Sequence of chain 1.A:
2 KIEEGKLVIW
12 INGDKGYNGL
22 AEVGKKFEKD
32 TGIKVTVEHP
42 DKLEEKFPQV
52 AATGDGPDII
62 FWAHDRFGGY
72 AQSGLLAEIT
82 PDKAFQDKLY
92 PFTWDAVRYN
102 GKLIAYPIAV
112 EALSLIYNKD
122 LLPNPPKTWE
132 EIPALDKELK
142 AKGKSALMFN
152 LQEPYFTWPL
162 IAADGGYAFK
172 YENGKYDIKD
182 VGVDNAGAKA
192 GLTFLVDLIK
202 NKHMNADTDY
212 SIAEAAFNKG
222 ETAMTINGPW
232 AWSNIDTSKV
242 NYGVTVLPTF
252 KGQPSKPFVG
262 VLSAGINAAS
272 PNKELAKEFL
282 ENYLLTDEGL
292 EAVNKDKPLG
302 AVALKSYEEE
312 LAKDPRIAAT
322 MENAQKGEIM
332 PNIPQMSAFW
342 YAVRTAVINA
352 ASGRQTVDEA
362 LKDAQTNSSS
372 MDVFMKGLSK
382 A

A small-molecule ligand and the protein it binds are described below.
Small molecule (SMILES): OC[C@H]1O[C@H](O[C@H]2[C@H](O)[C@@H](O)[C@@H](O)O[C@@H]2CO)[C@H](O)[C@@H](O)[C@@H]1O

Binding-site contacts:
Ligand atom C6 contacts residue PHE157 of chain 1.A at 3.9 Å (hydrophobic).
Ligand atom O6 contacts residue PRO155 of chain 1.A at 3.4 Å.
Ligand atom C2 contacts residue GLU112 of chain 1.A at 3.4 Å.
Ligand atom C2 contacts residue ASP66 of chain 1.A at 3.4 Å.
Ligand atom C3 contacts residue TRP63 of chain 1.A at 3.6 Å (hydrophobic).
Ligand atom C6 contacts residue TYR156 of chain 1.A at 3.8 Å (hydrophobic).
Ligand atom O2 contacts residue LYS16 of chain 1.A at 2.7 Å (salt-bridge).
Ligand atom C1 contacts residue TYR156 of chain 1.A at 3.5 Å (hydrophobic).
Ligand atom C4 contacts residue TYR156 of chain 1.A at 3.9 Å (hydrophobic).
Ligand atom O1 contacts residue ASN13 of chain 1.A at 3.6 Å (h-bond).
Ligand atom O5 contacts residue TYR156 of chain 1.A at 3.2 Å.
Ligand atom O3 contacts residue ASP66 of chain 1.A at 2.7 Å (salt-bridge).
Ligand atom O5 contacts residue TRP341 of chain 1.A at 4.0 Å.
Ligand atom O2 contacts residue TRP63 of chain 1.A at 3.5 Å (h-bond).
Ligand atom O1 contacts residue ASP15 of chain 1.A at 3.1 Å (salt-bridge).
Ligand atom C6 contacts residue GLU154 of chain 1.A at 3.4 Å.
Ligand atom C6 contacts residue PRO155 of chain 1.A at 3.8 Å (hydrophobic).
Ligand atom C2 contacts residue TRP231 of chain 1.A at 4.0 Å (hydrophobic).
Ligand atom O2 contacts residue ALA64 of chain 1.A at 3.3 Å.
Ligand atom O3 contacts residue ALA64 of chain 1.A at 3.3 Å.
Ligand atom O6 contacts residue PHE157 of chain 1.A at 3.9 Å.
Ligand atom C3 contacts residue ASP66 of chain 1.A at 3.6 Å.
Ligand atom C1 contacts residue LYS16 of chain 1.A at 3.6 Å.
Ligand atom O6 contacts residue TYR156 of chain 1.A at 3.1 Å (h-bond).
Ligand atom O2 contacts residue MET331 of chain 1.A at 3.9 Å.
Ligand atom O1 contacts residue LYS16 of chain 1.A at 3.5 Å (salt-bridge).
Ligand atom C1 contacts residue ASP15 of chain 1.A at 3.8 Å.
Ligand atom C4 contacts residue TRP341 of chain 1.A at 3.7 Å (hydrophobic).
Ligand atom O4 contacts residue ARG67 of chain 1.A at 2.8 Å (salt-bridge).
Ligand atom O6 contacts residue GLU154 of chain 1.A at 2.7 Å (salt-bridge).
Ligand atom O3 contacts residue GLU112 of chain 1.A at 3.8 Å.
Ligand atom O3 contacts residue ARG67 of chain 1.A at 2.9 Å (salt-bridge).
Ligand atom C2 contacts residue LYS16 of chain 1.A at 3.7 Å.
Ligand atom C1 contacts residue TRP231 of chain 1.A at 3.8 Å (hydrophobic).
Ligand atom O2 contacts residue GLU112 of chain 1.A at 2.6 Å (salt-bridge).
Ligand atom C6 contacts residue TRP341 of chain 1.A at 3.5 Å (hydrophobic).
Ligand atom C4 contacts residue ARG67 of chain 1.A at 3.7 Å.
Ligand atom O2 contacts residue ASP66 of chain 1.A at 2.6 Å (salt-bridge).
Ligand atom O3 contacts residue TRP341 of chain 1.A at 3.8 Å.
Ligand atom O3 contacts residue TRP63 of chain 1.A at 3.1 Å (h-bond).